Binding-site contacts:
Ligand atom N6 contacts residue PHE243 of chain 1.I at 3.2 Å.
Ligand atom O1A contacts residue ARG209 of chain 1.I at 3.0 Å (salt-bridge).
Ligand atom O2D contacts residue ALA182 of chain 1.I at 3.1 Å (h-bond).
Ligand atom C2 contacts residue LEU200 of chain 1.I at 3.8 Å (hydrophobic).
Ligand atom C6 contacts residue PHE201 of chain 1.I at 3.6 Å (hydrophobic).
Ligand atom C5 contacts residue TYR272 of chain 1.I at 3.7 Å (hydrophobic).
Ligand atom O2B contacts residue ARG209 of chain 1.I at 2.8 Å (salt-bridge).
Ligand atom O2D contacts residue SER180 of chain 1.I at 3.2 Å (h-bond).
Ligand atom PB contacts residue ARG209 of chain 1.I at 3.7 Å.
Ligand atom N3 contacts residue PHE201 of chain 1.I at 3.7 Å.
Ligand atom O5D contacts residue THR81 of chain 1.I at 3.7 Å.
Ligand atom N7 contacts residue PHE243 of chain 1.I at 3.5 Å.
Ligand atom C5 contacts residue PHE243 of chain 1.I at 3.8 Å (hydrophobic).
Ligand atom C6 contacts residue SER204 of chain 1.I at 3.9 Å.
Ligand atom N1 contacts residue PHE201 of chain 1.I at 3.1 Å (h-bond).
Ligand atom N3 contacts residue VAL184 of chain 1.I at 3.6 Å.
Ligand atom C5 contacts residue PHE201 of chain 1.I at 3.5 Å (hydrophobic).
Ligand atom O3B contacts residue ARG209 of chain 1.I at 3.3 Å (salt-bridge).
Ligand atom C8 contacts residue PHE201 of chain 1.I at 3.6 Å (hydrophobic).
Ligand atom O3D contacts residue SER180 of chain 1.I at 2.9 Å (h-bond).
Ligand atom C5D contacts residue LEU268 of chain 1.I at 3.4 Å (hydrophobic).
Ligand atom O2D contacts residue HIS187 of chain 1.I at 3.0 Å (h-bond).
Ligand atom C6 contacts residue PHE243 of chain 1.I at 3.8 Å (hydrophobic).
Ligand atom N1 contacts residue SER204 of chain 1.I at 3.7 Å.
Ligand atom C4 contacts residue VAL184 of chain 1.I at 3.6 Å (hydrophobic).
Ligand atom N6 contacts residue SER204 of chain 1.I at 3.1 Å (h-bond).
Ligand atom O1A contacts residue TYR272 of chain 1.I at 3.4 Å.
Ligand atom O3D contacts residue MET181 of chain 1.I at 3.5 Å.
Ligand atom O3A contacts residue THR81 of chain 1.I at 3.8 Å.
Ligand atom O2A contacts residue THR81 of chain 1.I at 3.0 Å (h-bond).
Ligand atom N6 contacts residue TYR272 of chain 1.I at 3.3 Å (h-bond).
Ligand atom C2 contacts residue PHE201 of chain 1.I at 3.5 Å (hydrophobic).
Ligand atom O2B contacts residue ASN169 of chain 1.I at 3.1 Å (h-bond).
Ligand atom N1 contacts residue LEU200 of chain 1.I at 3.7 Å.
Ligand atom O4D contacts residue PHE201 of chain 1.I at 3.6 Å.
Ligand atom C4 contacts residue PHE201 of chain 1.I at 3.5 Å (hydrophobic).
Ligand atom PA contacts residue THR81 of chain 1.I at 3.7 Å.
Ligand atom N9 contacts residue PHE201 of chain 1.I at 3.6 Å.
Ligand atom N7 contacts residue PHE201 of chain 1.I at 3.6 Å.
Ligand atom N7 contacts residue TYR272 of chain 1.I at 3.0 Å (h-bond).

The small molecule below binds the protein below.
Small molecule (SMILES): Nc1ncnc2c1ncn2[C@@H]1O[C@H](CO[P](=O)(O)O[P](=O)(O)O[C@H]2O[C@H](CO)[C@@H](O)[C@H](O)[C@H]2O)[C@@H](O)[C@H]1O

Sequence of chain 1.I:
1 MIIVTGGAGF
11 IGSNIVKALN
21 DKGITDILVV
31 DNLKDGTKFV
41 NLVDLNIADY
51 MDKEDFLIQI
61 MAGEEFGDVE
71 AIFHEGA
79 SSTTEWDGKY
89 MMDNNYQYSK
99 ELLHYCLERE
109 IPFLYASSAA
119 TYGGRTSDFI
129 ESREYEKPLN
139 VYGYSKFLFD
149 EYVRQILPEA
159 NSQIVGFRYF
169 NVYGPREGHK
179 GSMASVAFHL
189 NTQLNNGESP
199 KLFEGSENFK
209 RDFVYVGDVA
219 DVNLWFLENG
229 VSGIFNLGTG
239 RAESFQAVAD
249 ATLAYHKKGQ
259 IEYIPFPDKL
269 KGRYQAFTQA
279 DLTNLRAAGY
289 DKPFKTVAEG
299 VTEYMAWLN